Binding-site contacts:
Ligand atom C1 contacts residue ASN284 of chain 1.A at 1.4 Å.
Ligand atom O3 contacts residue ASN284 of chain 1.A at 4.3 Å.
Ligand atom C5 contacts residue ASN284 of chain 1.A at 2.9 Å.
Ligand atom C4 contacts residue ASN284 of chain 1.A at 3.2 Å.
Ligand atom C3 contacts residue ASN284 of chain 1.A at 3.4 Å.
Ligand atom C2 contacts residue ASN284 of chain 1.A at 2.5 Å.
Ligand atom C7 contacts residue ASN284 of chain 1.A at 4.5 Å.
Ligand atom O5 contacts residue ASN284 of chain 1.A at 2.4 Å (h-bond).
Ligand atom N2 contacts residue ASN284 of chain 1.A at 3.6 Å.
Ligand atom O6 contacts residue ASN284 of chain 1.A at 4.3 Å.
Ligand atom C6 contacts residue ASN284 of chain 1.A at 2.9 Å.

This small molecule binds to this protein.
Small molecule (SMILES): CC(=O)N[C@@H]1[C@@H](O)[C@H](O)[C@@H](CO)O[C@H]1O

Sequence of chain 1.A:
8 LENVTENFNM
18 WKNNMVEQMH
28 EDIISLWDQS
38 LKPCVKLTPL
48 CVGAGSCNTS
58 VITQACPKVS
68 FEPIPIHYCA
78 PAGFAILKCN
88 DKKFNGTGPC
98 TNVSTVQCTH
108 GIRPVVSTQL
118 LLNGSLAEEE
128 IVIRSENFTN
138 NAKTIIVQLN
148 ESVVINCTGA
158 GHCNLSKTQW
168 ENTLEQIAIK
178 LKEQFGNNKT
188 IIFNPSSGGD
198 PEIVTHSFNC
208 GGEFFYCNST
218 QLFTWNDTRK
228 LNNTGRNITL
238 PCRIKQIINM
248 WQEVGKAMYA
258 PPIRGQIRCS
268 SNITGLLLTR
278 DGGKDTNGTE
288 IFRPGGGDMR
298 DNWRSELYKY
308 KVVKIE